Sequence of chain 1.C:
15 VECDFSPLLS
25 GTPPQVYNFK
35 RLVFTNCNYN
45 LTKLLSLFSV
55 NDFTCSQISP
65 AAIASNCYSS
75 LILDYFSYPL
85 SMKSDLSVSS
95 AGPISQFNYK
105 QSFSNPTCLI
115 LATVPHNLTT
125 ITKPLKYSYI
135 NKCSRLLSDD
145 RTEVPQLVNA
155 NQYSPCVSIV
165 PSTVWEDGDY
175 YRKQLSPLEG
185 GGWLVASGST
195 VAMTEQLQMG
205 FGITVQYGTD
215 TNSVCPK

Binding-site contacts:
Ligand atom C8 contacts residue LYS221 of chain 1.C at 3.3 Å.
Ligand atom O6 contacts residue SER50 of chain 1.C at 3.9 Å.
Ligand atom C6 contacts residue LYS47 of chain 1.C at 3.8 Å.
Ligand atom C4 contacts residue ASN44 of chain 1.C at 4.3 Å.
Ligand atom C5 contacts residue ASN44 of chain 1.C at 3.7 Å.
Ligand atom O5 contacts residue ASN44 of chain 1.C at 2.3 Å (h-bond).
Ligand atom C7 contacts residue ASN44 of chain 1.C at 3.5 Å.
Ligand atom N2 contacts residue ASN44 of chain 1.C at 3.2 Å (h-bond).
Ligand atom O6 contacts residue THR46 of chain 1.C at 4.5 Å.
Ligand atom C3 contacts residue ASN44 of chain 1.C at 3.9 Å.
Ligand atom C5 contacts residue LYS47 of chain 1.C at 4.0 Å.
Ligand atom O7 contacts residue LYS221 of chain 1.C at 3.3 Å.
Ligand atom C1 contacts residue LYS47 of chain 1.C at 3.9 Å.
Ligand atom C7 contacts residue LYS221 of chain 1.C at 3.9 Å.
Ligand atom C2 contacts residue ASN44 of chain 1.C at 2.6 Å.
Ligand atom O7 contacts residue ASN44 of chain 1.C at 3.3 Å (h-bond).
Ligand atom O5 contacts residue LYS47 of chain 1.C at 3.1 Å.
Ligand atom O6 contacts residue LYS47 of chain 1.C at 4.2 Å.
Ligand atom C1 contacts residue ASN44 of chain 1.C at 1.5 Å.

The protein below binds the small molecule below.
Small molecule (SMILES): CC(=O)N[C@@H]1[C@@H](O)[C@H](O)[C@@H](CO)O[C@H]1O